Binding-site contacts:
Ligand atom N2 contacts residue THR120 of chain 1.A at 3.9 Å.
Ligand atom O7 contacts residue NAG1 of chain 1.G at 3.7 Å.
Ligand atom O5 contacts residue ASN118 of chain 1.A at 2.4 Å (h-bond).
Ligand atom C1 contacts residue ASN118 of chain 1.A at 1.4 Å.
Ligand atom O3 contacts residue NAG1 of chain 1.G at 3.7 Å.
Ligand atom C3 contacts residue THR120 of chain 1.A at 4.0 Å.
Ligand atom C6 contacts residue THR120 of chain 1.A at 4.1 Å.
Ligand atom C4 contacts residue ASN118 of chain 1.A at 4.2 Å.
Ligand atom N2 contacts residue NAG1 of chain 1.G at 4.2 Å.
Ligand atom N2 contacts residue ASN118 of chain 1.A at 2.9 Å (h-bond).
Ligand atom C6 contacts residue PRO122 of chain 1.A at 4.3 Å (hydrophobic).
Ligand atom C5 contacts residue ASN118 of chain 1.A at 3.7 Å.
Ligand atom C3 contacts residue ASN118 of chain 1.A at 3.8 Å.
Ligand atom C8 contacts residue LEU161 of chain 1.A at 4.3 Å (hydrophobic).
Ligand atom C7 contacts residue THR224 of chain 1.A at 4.3 Å.
Ligand atom C2 contacts residue ASN118 of chain 1.A at 2.5 Å.
Ligand atom C8 contacts residue NAG1 of chain 1.G at 3.7 Å.
Ligand atom O7 contacts residue ASN118 of chain 1.A at 3.9 Å.
Ligand atom C8 contacts residue GLU159 of chain 1.A at 4.5 Å.
Ligand atom C5 contacts residue GLY121 of chain 1.A at 4.2 Å.
Ligand atom C1 contacts residue THR120 of chain 1.A at 3.4 Å.
Ligand atom C6 contacts residue GLY121 of chain 1.A at 4.2 Å.
Ligand atom C7 contacts residue NAG1 of chain 1.G at 3.6 Å.
Ligand atom C7 contacts residue ASN118 of chain 1.A at 3.6 Å.
Ligand atom C8 contacts residue SER158 of chain 1.A at 3.3 Å.
Ligand atom C5 contacts residue THR120 of chain 1.A at 3.7 Å.
Ligand atom O3 contacts residue THR224 of chain 1.A at 4.1 Å.
Ligand atom C2 contacts residue THR120 of chain 1.A at 4.0 Å.
Ligand atom O5 contacts residue THR120 of chain 1.A at 3.6 Å (h-bond).
Ligand atom O7 contacts residue THR224 of chain 1.A at 3.3 Å.

Sequence of chain 1.A:
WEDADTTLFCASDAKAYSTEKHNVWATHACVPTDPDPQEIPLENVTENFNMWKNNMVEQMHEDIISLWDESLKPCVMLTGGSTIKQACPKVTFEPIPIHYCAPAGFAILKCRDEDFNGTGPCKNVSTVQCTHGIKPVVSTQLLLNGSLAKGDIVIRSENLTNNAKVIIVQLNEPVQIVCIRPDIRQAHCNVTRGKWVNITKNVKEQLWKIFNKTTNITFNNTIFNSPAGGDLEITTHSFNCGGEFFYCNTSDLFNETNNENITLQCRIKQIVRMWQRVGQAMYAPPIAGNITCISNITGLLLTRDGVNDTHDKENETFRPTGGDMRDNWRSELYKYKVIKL

A small-molecule ligand and the protein it binds are described below.
Small molecule (SMILES): CC(=O)N[C@@H]1[C@@H](O)[C@H](O)[C@@H](CO)O[C@H]1O